Sequence of chain 1.A:
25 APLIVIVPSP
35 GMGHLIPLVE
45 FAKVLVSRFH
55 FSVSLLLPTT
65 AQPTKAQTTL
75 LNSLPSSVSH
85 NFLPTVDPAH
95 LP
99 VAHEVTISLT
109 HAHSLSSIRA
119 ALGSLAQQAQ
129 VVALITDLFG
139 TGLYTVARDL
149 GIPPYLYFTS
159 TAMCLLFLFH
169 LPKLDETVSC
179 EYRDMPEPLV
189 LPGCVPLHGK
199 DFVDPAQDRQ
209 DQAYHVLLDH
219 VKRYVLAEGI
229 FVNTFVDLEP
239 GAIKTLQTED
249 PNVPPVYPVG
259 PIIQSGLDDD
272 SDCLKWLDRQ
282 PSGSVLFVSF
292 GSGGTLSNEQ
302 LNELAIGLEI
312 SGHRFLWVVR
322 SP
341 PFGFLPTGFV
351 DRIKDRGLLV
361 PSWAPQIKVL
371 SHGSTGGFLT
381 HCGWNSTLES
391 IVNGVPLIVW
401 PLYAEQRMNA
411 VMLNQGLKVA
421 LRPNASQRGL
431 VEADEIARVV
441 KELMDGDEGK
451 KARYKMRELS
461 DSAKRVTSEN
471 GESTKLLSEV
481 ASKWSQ

A protein and the small-molecule ligand that binds it are described below.
Small molecule (SMILES): COc1cc(/C=C/c2ccc(O)cc2)cc(OC)c1

Binding-site contacts:
Ligand atom CAI contacts residue U2F1 of chain 1.E at 3.7 Å.
Ligand atom CAE contacts residue GLU102 of chain 1.A at 4.2 Å.
Ligand atom CAD contacts residue ALA404 of chain 1.A at 4.3 Å (hydrophobic).
Ligand atom CAA contacts residue LEU136 of chain 1.A at 4.0 Å (hydrophobic).
Ligand atom CAB contacts residue VAL201 of chain 1.A at 3.9 Å (hydrophobic).
Ligand atom CAA contacts residue U2F1 of chain 1.E at 3.4 Å.
Ligand atom OAM contacts residue SER158 of chain 1.A at 3.3 Å.
Ligand atom CAH contacts residue HIS38 of chain 1.A at 4.1 Å.
Ligand atom CAK contacts residue GLU102 of chain 1.A at 3.6 Å.
Ligand atom CAJ contacts residue LEU136 of chain 1.A at 4.4 Å (hydrophobic).
Ligand atom CAP contacts residue HIS38 of chain 1.A at 3.8 Å.
Ligand atom CAB contacts residue GLU102 of chain 1.A at 3.5 Å.
Ligand atom CAI contacts residue GLY37 of chain 1.A at 4.1 Å.
Ligand atom OAM contacts residue U2F1 of chain 1.E at 4.2 Å.
Ligand atom CAQ contacts residue GLU102 of chain 1.A at 4.4 Å.
Ligand atom CAE contacts residue ALA404 of chain 1.A at 4.2 Å (hydrophobic).
Ligand atom CAL contacts residue LEU136 of chain 1.A at 3.7 Å (hydrophobic).
Ligand atom CAF contacts residue HIS101 of chain 1.A at 3.7 Å.
Ligand atom CAR contacts residue GLU405 of chain 1.A at 4.2 Å.
Ligand atom CAL contacts residue GLU405 of chain 1.A at 4.3 Å.
Ligand atom CAG contacts residue GLY37 of chain 1.A at 3.8 Å.
Ligand atom CAK contacts residue ALA404 of chain 1.A at 4.2 Å (hydrophobic).
Ligand atom CAQ contacts residue ALA404 of chain 1.A at 4.2 Å (hydrophobic).
Ligand atom CAJ contacts residue GLU405 of chain 1.A at 4.3 Å.
Ligand atom CAB contacts residue PRO203 of chain 1.A at 3.2 Å (hydrophobic).
Ligand atom CAJ contacts residue U2F1 of chain 1.E at 4.1 Å.
Ligand atom CAS contacts residue LEU136 of chain 1.A at 4.2 Å (hydrophobic).
Ligand atom CAI contacts residue HIS38 of chain 1.A at 4.0 Å.
Ligand atom CAA contacts residue THR157 of chain 1.A at 3.0 Å.
Ligand atom CAA contacts residue SER158 of chain 1.A at 3.6 Å.
Ligand atom CAR contacts residue LEU136 of chain 1.A at 3.9 Å (hydrophobic).
Ligand atom CAP contacts residue U2F1 of chain 1.E at 4.3 Å.
Ligand atom OAC contacts residue HIS101 of chain 1.A at 4.1 Å.
Ligand atom OAM contacts residue THR157 of chain 1.A at 4.4 Å.
Ligand atom CAE contacts residue HIS38 of chain 1.A at 4.0 Å.
Ligand atom OAM contacts residue LEU136 of chain 1.A at 4.1 Å.
Ligand atom CAD contacts residue HIS38 of chain 1.A at 3.9 Å.
Ligand atom CAD contacts residue U2F1 of chain 1.E at 4.0 Å.
Ligand atom OAN contacts residue VAL201 of chain 1.A at 3.9 Å.
Ligand atom OAM contacts residue PHE156 of chain 1.A at 4.2 Å.